Sequence of chain 1.C:
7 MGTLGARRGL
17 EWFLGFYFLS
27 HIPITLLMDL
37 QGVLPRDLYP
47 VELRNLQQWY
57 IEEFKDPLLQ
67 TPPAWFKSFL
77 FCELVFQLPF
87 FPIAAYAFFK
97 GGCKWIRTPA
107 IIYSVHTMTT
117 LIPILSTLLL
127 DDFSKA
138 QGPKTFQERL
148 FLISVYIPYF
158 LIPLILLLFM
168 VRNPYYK

A small-molecule ligand and the protein it binds are described below.
Small molecule (SMILES): CN1C(=O)CCc2cc(CNC(C)(C)[C@@H](O)c3ccccc3)ccc21

Binding-site contacts:
Ligand atom O contacts residue TYR153 of chain 1.C at 4.0 Å.
Ligand atom C contacts residue PHE75 of chain 1.C at 4.0 Å (hydrophobic).
Ligand atom C7 contacts residue PHE72 of chain 1.C at 4.0 Å (hydrophobic).
Ligand atom C6 contacts residue ASP35 of chain 1.C at 4.1 Å.
Ligand atom C2 contacts residue GLU79 of chain 1.C at 4.0 Å.
Ligand atom C7 contacts residue TYR153 of chain 1.C at 4.0 Å (hydrophobic).
Ligand atom C7 contacts residue ASP35 of chain 1.C at 3.8 Å.
Ligand atom C1 contacts residue GLU79 of chain 1.C at 4.1 Å.
Ligand atom C1 contacts residue GLN83 of chain 1.C at 3.7 Å.
Ligand atom C2 contacts residue GLN83 of chain 1.C at 3.9 Å.
Ligand atom C5 contacts residue GLU79 of chain 1.C at 3.9 Å.
Ligand atom N contacts residue GLU79 of chain 1.C at 3.8 Å.
Ligand atom C19 contacts residue ASP35 of chain 1.C at 3.1 Å.
Ligand atom C14 contacts residue ILE30 of chain 1.C at 4.0 Å (hydrophobic).
Ligand atom C8 contacts residue TYR153 of chain 1.C at 3.7 Å (hydrophobic).
Ligand atom C1 contacts residue THR116 of chain 1.C at 4.1 Å.
Ligand atom C19 contacts residue ILE30 of chain 1.C at 3.4 Å (hydrophobic).
Ligand atom O contacts residue VAL152 of chain 1.C at 2.5 Å (h-bond).
Ligand atom C17 contacts residue VAL152 of chain 1.C at 3.9 Å (hydrophobic).
Ligand atom N1 contacts residue ASP35 of chain 1.C at 3.9 Å.
Ligand atom C18 contacts residue VAL152 of chain 1.C at 3.6 Å (hydrophobic).
Ligand atom O1 contacts residue GLN83 of chain 1.C at 2.9 Å (h-bond).
Ligand atom C8 contacts residue ASP35 of chain 1.C at 3.5 Å.
Ligand atom C12 contacts residue VAL152 of chain 1.C at 3.5 Å (hydrophobic).
Ligand atom C4 contacts residue ASP35 of chain 1.C at 4.0 Å.
Ligand atom C20 contacts residue ASP35 of chain 1.C at 3.7 Å.
Ligand atom C3 contacts residue TYR156 of chain 1.C at 3.6 Å (hydrophobic).
Ligand atom C9 contacts residue ASP35 of chain 1.C at 3.3 Å.
Ligand atom C11 contacts residue ASP35 of chain 1.C at 3.2 Å.
Ligand atom C9 contacts residue TYR153 of chain 1.C at 3.4 Å (hydrophobic).
Ligand atom C contacts residue THR116 of chain 1.C at 3.7 Å.
Ligand atom C2 contacts residue HIS27 of chain 1.C at 3.8 Å.
Ligand atom C10 contacts residue ASP35 of chain 1.C at 3.6 Å.
Ligand atom O1 contacts residue THR116 of chain 1.C at 3.5 Å.
Ligand atom C contacts residue GLU79 of chain 1.C at 3.9 Å.
Ligand atom C19 contacts residue TYR156 of chain 1.C at 3.8 Å (hydrophobic).
Ligand atom C6 contacts residue GLU79 of chain 1.C at 3.8 Å.
Ligand atom N1 contacts residue TYR153 of chain 1.C at 3.9 Å.
Ligand atom C14 contacts residue TYR156 of chain 1.C at 4.0 Å (hydrophobic).
Ligand atom C12 contacts residue TYR156 of chain 1.C at 3.6 Å (hydrophobic).